Binding-site contacts:
Ligand atom C14 contacts residue GLU100 of chain 1.A at 3.8 Å.
Ligand atom C4 contacts residue LEU25 of chain 1.A at 3.8 Å (hydrophobic).
Ligand atom C14 contacts residue LEU153 of chain 1.A at 3.6 Å (hydrophobic).
Ligand atom C11 contacts residue ALA50 of chain 1.A at 4.0 Å (hydrophobic).
Ligand atom N4 contacts residue ALA50 of chain 1.A at 3.9 Å.
Ligand atom O1 contacts residue CYS106 of chain 1.A at 2.8 Å (h-bond).
Ligand atom C7 contacts residue CYS106 of chain 1.A at 3.2 Å (hydrophobic).
Ligand atom C4 contacts residue GLY26 of chain 1.A at 3.9 Å.
Ligand atom N4 contacts residue TYR101 of chain 1.A at 3.7 Å.
Ligand atom C15 contacts residue TYR101 of chain 1.A at 3.8 Å (hydrophobic).
Ligand atom N3 contacts residue VAL81 of chain 1.A at 4.0 Å.
Ligand atom C13 contacts residue ALA50 of chain 1.A at 3.7 Å (hydrophobic).
Ligand atom N1 contacts residue CYS106 of chain 1.A at 3.7 Å.
Ligand atom C8 contacts residue ASP109 of chain 1.A at 3.5 Å.
Ligand atom C14 contacts residue ALA50 of chain 1.A at 3.5 Å (hydrophobic).
Ligand atom C9 contacts residue ARG108 of chain 1.A at 3.8 Å.
Ligand atom C9 contacts residue ASP109 of chain 1.A at 3.5 Å.
Ligand atom C3 contacts residue GLY26 of chain 1.A at 3.5 Å.
Ligand atom C15 contacts residue LEU102 of chain 1.A at 3.3 Å (hydrophobic).
Ligand atom N5 contacts residue LEU25 of chain 1.A at 3.9 Å.
Ligand atom C12 contacts residue LEU153 of chain 1.A at 3.8 Å (hydrophobic).
Ligand atom N4 contacts residue LEU102 of chain 1.A at 3.0 Å (h-bond).
Ligand atom C11 contacts residue LEU153 of chain 1.A at 3.6 Å (hydrophobic).
Ligand atom N4 contacts residue GLU100 of chain 1.A at 3.9 Å.
Ligand atom C13 contacts residue MET99 of chain 1.A at 3.8 Å (hydrophobic).
Ligand atom C13 contacts residue VAL81 of chain 1.A at 3.9 Å (hydrophobic).
Ligand atom C9 contacts residue CYS106 of chain 1.A at 1.8 Å (hydrophobic).
Ligand atom C13 contacts residue GLU100 of chain 1.A at 3.9 Å.
Ligand atom C1 contacts residue ARG150 of chain 1.A at 3.4 Å.
Ligand atom C10 contacts residue LEU153 of chain 1.A at 3.7 Å (hydrophobic).
Ligand atom C8 contacts residue CYS106 of chain 1.A at 2.8 Å (hydrophobic).
Ligand atom N3 contacts residue GLU100 of chain 1.A at 2.8 Å (salt-bridge).
Ligand atom C13 contacts residue LEU153 of chain 1.A at 3.8 Å (hydrophobic).
Ligand atom C6 contacts residue LEU153 of chain 1.A at 3.8 Å (hydrophobic).
Ligand atom C3 contacts residue LEU25 of chain 1.A at 3.3 Å (hydrophobic).
Ligand atom O1 contacts residue GLY105 of chain 1.A at 3.5 Å.
Ligand atom N3 contacts residue LEU153 of chain 1.A at 3.7 Å.
Ligand atom N5 contacts residue LEU153 of chain 1.A at 3.7 Å.
Ligand atom C15 contacts residue LEU153 of chain 1.A at 4.0 Å (hydrophobic).
Ligand atom N3 contacts residue ALA50 of chain 1.A at 3.3 Å.

Sequence of chain 1.A:
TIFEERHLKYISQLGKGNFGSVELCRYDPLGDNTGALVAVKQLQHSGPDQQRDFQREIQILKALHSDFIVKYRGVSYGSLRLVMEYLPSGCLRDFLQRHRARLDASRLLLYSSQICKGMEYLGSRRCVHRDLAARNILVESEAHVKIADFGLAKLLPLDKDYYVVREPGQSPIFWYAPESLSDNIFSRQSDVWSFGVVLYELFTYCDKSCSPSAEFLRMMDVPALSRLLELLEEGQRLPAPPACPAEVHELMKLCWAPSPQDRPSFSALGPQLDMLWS

A small-molecule ligand and the protein it binds are described below.
Small molecule (SMILES): CCC(=O)N1C[C@H](Nc2ncnc3[nH]ccc23)CC[C@@H]1C